This protein binds this small molecule.
Small molecule (SMILES): N#Cc1cc(Br)ccc1Oc1ccc(Cl)cc1O

Sequence of chain 1.C:
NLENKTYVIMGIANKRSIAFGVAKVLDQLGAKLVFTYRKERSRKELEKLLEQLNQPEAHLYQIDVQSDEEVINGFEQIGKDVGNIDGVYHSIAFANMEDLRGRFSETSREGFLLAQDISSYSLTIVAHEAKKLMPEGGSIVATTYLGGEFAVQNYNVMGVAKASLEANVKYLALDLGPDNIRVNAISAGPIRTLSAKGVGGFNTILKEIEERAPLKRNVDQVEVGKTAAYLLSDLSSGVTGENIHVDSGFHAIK

Binding-site contacts:
Ligand atom BR1 contacts residue LEU128 of chain 1.C at 3.6 Å.
Ligand atom C11 contacts residue TYR173 of chain 1.C at 4.0 Å (hydrophobic).
Ligand atom C1 contacts residue NAP1 of chain 1.P at 3.7 Å.
Ligand atom O1 contacts residue SER223 of chain 1.C at 3.8 Å.
Ligand atom C1 contacts residue SER223 of chain 1.C at 3.2 Å.
Ligand atom C3 contacts residue ALA121 of chain 1.C at 3.8 Å (hydrophobic).
Ligand atom BR1 contacts residue ALA123 of chain 1.C at 3.1 Å.
Ligand atom C9 contacts residue NAP1 of chain 1.P at 3.5 Å.
Ligand atom C6 contacts residue VAL227 of chain 1.C at 3.7 Å (hydrophobic).
Ligand atom C5 contacts residue LEU128 of chain 1.C at 4.1 Å (hydrophobic).
Ligand atom O2 contacts residue NAP1 of chain 1.P at 2.6 Å (h-bond).
Ligand atom CL1 contacts residue PHE230 of chain 1.C at 3.8 Å.
Ligand atom O1 contacts residue NAP1 of chain 1.P at 3.3 Å.
Ligand atom C13 contacts residue NAP1 of chain 1.P at 3.2 Å.
Ligand atom C6 contacts residue SER223 of chain 1.C at 3.5 Å.
Ligand atom C11 contacts residue NAP1 of chain 1.P at 3.5 Å.
Ligand atom CL1 contacts residue TYR173 of chain 1.C at 3.6 Å.
Ligand atom C13 contacts residue VAL227 of chain 1.C at 3.9 Å (hydrophobic).
Ligand atom C3 contacts residue SER223 of chain 1.C at 3.6 Å.
Ligand atom O2 contacts residue LYS190 of chain 1.C at 4.0 Å.
Ligand atom C7 contacts residue NAP1 of chain 1.P at 4.0 Å.
Ligand atom C13 contacts residue PHE230 of chain 1.C at 3.9 Å (hydrophobic).
Ligand atom C9 contacts residue ALA224 of chain 1.C at 3.6 Å (hydrophobic).
Ligand atom N1 contacts residue SER223 of chain 1.C at 3.5 Å (h-bond).
Ligand atom O2 contacts residue TYR183 of chain 1.C at 2.6 Å (h-bond).
Ligand atom C13 contacts residue ALA224 of chain 1.C at 3.9 Å (hydrophobic).
Ligand atom C5 contacts residue SER223 of chain 1.C at 3.7 Å.
Ligand atom C11 contacts residue TYR183 of chain 1.C at 3.4 Å (hydrophobic).
Ligand atom C10 contacts residue TYR183 of chain 1.C at 3.5 Å (hydrophobic).
Ligand atom C7 contacts residue SER223 of chain 1.C at 3.6 Å.
Ligand atom C8 contacts residue NAP1 of chain 1.P at 3.4 Å.
Ligand atom C2 contacts residue SER223 of chain 1.C at 3.2 Å.
Ligand atom CL1 contacts residue NAP1 of chain 1.P at 3.6 Å.
Ligand atom C10 contacts residue NAP1 of chain 1.P at 3.5 Å.
Ligand atom N1 contacts residue NAP1 of chain 1.P at 3.2 Å (h-bond).
Ligand atom C5 contacts residue VAL227 of chain 1.C at 4.0 Å (hydrophobic).
Ligand atom C1 contacts residue ALA121 of chain 1.C at 3.5 Å (hydrophobic).
Ligand atom C12 contacts residue NAP1 of chain 1.P at 3.5 Å.
Ligand atom N1 contacts residue ALA121 of chain 1.C at 3.3 Å (h-bond).
Ligand atom C4 contacts residue SER223 of chain 1.C at 4.0 Å.